Sequence of chain 1.H:
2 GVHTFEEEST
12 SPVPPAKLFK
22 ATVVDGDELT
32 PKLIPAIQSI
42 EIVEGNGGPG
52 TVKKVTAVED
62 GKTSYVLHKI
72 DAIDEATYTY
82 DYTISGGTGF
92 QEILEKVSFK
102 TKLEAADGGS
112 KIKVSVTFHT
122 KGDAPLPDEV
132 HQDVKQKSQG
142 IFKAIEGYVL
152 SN

A small-molecule ligand and the protein it binds are described below.
Small molecule (SMILES): O=S(=O)(O)c1cccc2cccc(Nc3ccccc3)c12

Binding-site contacts:
Ligand atom C16 contacts residue LEU151 of chain 1.H at 3.9 Å (hydrophobic).
Ligand atom C13 contacts residue PRO15 of chain 1.H at 4.3 Å (hydrophobic).
Ligand atom C15 contacts residue VAL14 of chain 1.H at 4.4 Å (hydrophobic).
Ligand atom C2 contacts residue PRO13 of chain 1.H at 3.9 Å (hydrophobic).
Ligand atom C13 contacts residue VAL14 of chain 1.H at 4.2 Å (hydrophobic).
Ligand atom C15 contacts residue LEU151 of chain 1.H at 4.1 Å (hydrophobic).
Ligand atom O1 contacts residue PRO15 of chain 1.H at 4.5 Å.
Ligand atom C11 contacts residue PRO15 of chain 1.H at 3.9 Å (hydrophobic).
Ligand atom C13 contacts residue LYS18 of chain 1.H at 3.6 Å.
Ligand atom C14 contacts residue VAL14 of chain 1.H at 4.5 Å (hydrophobic).
Ligand atom C3 contacts residue PRO13 of chain 1.H at 3.5 Å (hydrophobic).
Ligand atom C4 contacts residue PRO13 of chain 1.H at 4.3 Å (hydrophobic).
Ligand atom C11 contacts residue VAL14 of chain 1.H at 4.4 Å (hydrophobic).
Ligand atom C3 contacts residue LEU151 of chain 1.H at 3.5 Å (hydrophobic).
Ligand atom C12 contacts residue VAL14 of chain 1.H at 4.3 Å (hydrophobic).
Ligand atom C15 contacts residue VAL150 of chain 1.H at 4.0 Å (hydrophobic).
Ligand atom C12 contacts residue LYS18 of chain 1.H at 4.0 Å.
Ligand atom N contacts residue PRO15 of chain 1.H at 3.9 Å.
Ligand atom C14 contacts residue VAL150 of chain 1.H at 3.8 Å (hydrophobic).
Ligand atom N contacts residue PRO13 of chain 1.H at 4.3 Å.
Ligand atom C16 contacts residue VAL14 of chain 1.H at 4.4 Å (hydrophobic).
Ligand atom C2 contacts residue VAL14 of chain 1.H at 4.2 Å (hydrophobic).
Ligand atom C12 contacts residue PRO15 of chain 1.H at 3.4 Å (hydrophobic).
Ligand atom C2 contacts residue LEU151 of chain 1.H at 3.5 Å (hydrophobic).
Ligand atom C1 contacts residue PRO13 of chain 1.H at 4.2 Å (hydrophobic).